Sequence of chain 1.B:
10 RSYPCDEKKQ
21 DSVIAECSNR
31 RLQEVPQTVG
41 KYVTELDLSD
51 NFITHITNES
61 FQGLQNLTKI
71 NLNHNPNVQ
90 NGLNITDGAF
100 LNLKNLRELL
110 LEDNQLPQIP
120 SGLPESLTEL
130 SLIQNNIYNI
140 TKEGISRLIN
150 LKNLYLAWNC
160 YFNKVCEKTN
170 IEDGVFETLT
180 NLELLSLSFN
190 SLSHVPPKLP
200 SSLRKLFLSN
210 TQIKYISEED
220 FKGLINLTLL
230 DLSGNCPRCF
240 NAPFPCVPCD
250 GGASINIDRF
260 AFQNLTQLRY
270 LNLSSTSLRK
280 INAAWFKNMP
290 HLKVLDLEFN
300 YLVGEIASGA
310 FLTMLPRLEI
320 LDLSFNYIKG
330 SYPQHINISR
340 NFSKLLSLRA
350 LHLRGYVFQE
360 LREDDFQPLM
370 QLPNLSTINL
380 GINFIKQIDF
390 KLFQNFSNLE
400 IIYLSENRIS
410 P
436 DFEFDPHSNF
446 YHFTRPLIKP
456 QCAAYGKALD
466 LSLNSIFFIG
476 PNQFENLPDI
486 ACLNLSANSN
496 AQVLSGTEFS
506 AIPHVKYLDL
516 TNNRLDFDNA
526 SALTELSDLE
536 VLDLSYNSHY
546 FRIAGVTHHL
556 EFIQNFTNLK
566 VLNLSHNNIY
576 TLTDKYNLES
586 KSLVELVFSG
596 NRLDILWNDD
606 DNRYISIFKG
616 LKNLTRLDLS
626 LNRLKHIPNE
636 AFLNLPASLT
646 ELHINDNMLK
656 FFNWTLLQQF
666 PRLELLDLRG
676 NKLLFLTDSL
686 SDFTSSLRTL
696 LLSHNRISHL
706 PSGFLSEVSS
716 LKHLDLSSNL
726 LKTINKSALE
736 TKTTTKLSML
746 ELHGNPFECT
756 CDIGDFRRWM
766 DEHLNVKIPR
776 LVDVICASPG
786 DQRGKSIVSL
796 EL

A protein and the small-molecule ligand that binds it are described below.
Small molecule (SMILES): CC(=O)N[C@H]1[C@H](O[C@H]2[C@H](O)[C@@H](NC(C)=O)CO[C@@H]2CO)O[C@H](CO)[C@@H](O)[C@@H]1O

Binding-site contacts:
Ligand atom O6 contacts residue SER404 of chain 1.B at 3.9 Å.
Ligand atom C2 contacts residue ASP465 of chain 1.B at 4.3 Å.
Ligand atom C4 contacts residue ASN489 of chain 1.B at 4.2 Å.
Ligand atom C7 contacts residue ASN489 of chain 1.B at 3.3 Å.
Ligand atom O7 contacts residue ILE453 of chain 1.B at 3.5 Å.
Ligand atom C1 contacts residue ASP514 of chain 1.B at 3.5 Å.
Ligand atom C8 contacts residue LYS454 of chain 1.B at 4.0 Å.
Ligand atom O7 contacts residue ASN489 of chain 1.B at 3.7 Å.
Ligand atom O5 contacts residue SER467 of chain 1.B at 3.3 Å.
Ligand atom C7 contacts residue ASP514 of chain 1.B at 3.7 Å.
Ligand atom C8 contacts residue ASP514 of chain 1.B at 3.6 Å.
Ligand atom C6 contacts residue SER467 of chain 1.B at 4.0 Å.
Ligand atom O7 contacts residue ASP465 of chain 1.B at 4.5 Å.
Ligand atom C8 contacts residue ASN489 of chain 1.B at 4.3 Å.
Ligand atom C7 contacts residue ILE453 of chain 1.B at 4.4 Å (hydrophobic).
Ligand atom C1 contacts residue ASP465 of chain 1.B at 3.9 Å.
Ligand atom C2 contacts residue ASP514 of chain 1.B at 3.6 Å.
Ligand atom C7 contacts residue LYS454 of chain 1.B at 3.9 Å.
Ligand atom C5 contacts residue SER467 of chain 1.B at 4.2 Å.
Ligand atom O5 contacts residue ASP465 of chain 1.B at 4.0 Å.
Ligand atom C6 contacts residue LEU468 of chain 1.B at 4.0 Å (hydrophobic).
Ligand atom C1 contacts residue ASN489 of chain 1.B at 1.5 Å.
Ligand atom C1 contacts residue SER491 of chain 1.B at 4.1 Å.
Ligand atom C8 contacts residue CYS457 of chain 1.B at 3.8 Å (hydrophobic).
Ligand atom O6 contacts residue LEU468 of chain 1.B at 3.5 Å.
Ligand atom C3 contacts residue ASP514 of chain 1.B at 4.0 Å.
Ligand atom O5 contacts residue ASN489 of chain 1.B at 2.4 Å (h-bond).
Ligand atom C1 contacts residue SER467 of chain 1.B at 4.1 Å.
Ligand atom O6 contacts residue SER467 of chain 1.B at 3.1 Å (h-bond).
Ligand atom C8 contacts residue TYR512 of chain 1.B at 3.9 Å (hydrophobic).
Ligand atom O7 contacts residue LYS454 of chain 1.B at 3.0 Å (salt-bridge).
Ligand atom O5 contacts residue SER491 of chain 1.B at 4.1 Å.
Ligand atom C5 contacts residue SER491 of chain 1.B at 4.2 Å.
Ligand atom N2 contacts residue ASN489 of chain 1.B at 2.7 Å (h-bond).
Ligand atom N2 contacts residue ASP514 of chain 1.B at 2.8 Å (salt-bridge).
Ligand atom C5 contacts residue ASN489 of chain 1.B at 3.7 Å.
Ligand atom C3 contacts residue ASN489 of chain 1.B at 3.8 Å.
Ligand atom C2 contacts residue ASN489 of chain 1.B at 2.4 Å.